Sequence of chain 1.C:
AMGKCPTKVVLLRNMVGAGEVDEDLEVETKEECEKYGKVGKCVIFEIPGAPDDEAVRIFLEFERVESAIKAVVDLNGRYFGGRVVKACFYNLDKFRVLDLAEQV

The protein below binds the small molecule below.
Small molecule (SMILES): C[C@H](N)C(=O)N[C@@H](C)C(=O)N[C@@H](CO)C(=O)N[C@@H](CCCN=C(N)N)C(=O)N[C@@H](CC1=c2ccccc2=NC1)C(=O)N[C@@H](CC(=O)O)C(=O)N[C@@H](CCC(=O)O)C(=O)N[C@@H](C)C(=O)N1CCC[C@H]1C=O

Binding-site contacts:
Ligand atom NE1 contacts residue GLU29 of chain 1.C at 3.1 Å (salt-bridge).
Ligand atom O contacts residue PHE81 of chain 1.C at 3.1 Å.
Ligand atom CG contacts residue GLU29 of chain 1.C at 3.6 Å.
Ligand atom O contacts residue GLY82 of chain 1.C at 2.7 Å (h-bond).
Ligand atom CB contacts residue GLY82 of chain 1.C at 3.6 Å.
Ligand atom N contacts residue TYR80 of chain 1.C at 2.6 Å (h-bond).
Ligand atom CA contacts residue TYR80 of chain 1.C at 3.8 Å (hydrophobic).
Ligand atom CZ3 contacts residue LEU76 of chain 1.C at 3.5 Å (hydrophobic).
Ligand atom CA contacts residue GLU29 of chain 1.C at 3.6 Å.
Ligand atom CH2 contacts residue LEU76 of chain 1.C at 3.5 Å (hydrophobic).
Ligand atom CB contacts residue ARG79 of chain 1.C at 3.7 Å.
Ligand atom CD contacts residue GLY83 of chain 1.C at 3.8 Å.
Ligand atom NE contacts residue PHE81 of chain 1.C at 3.7 Å.
Ligand atom N contacts residue GLU29 of chain 1.C at 3.0 Å (salt-bridge).
Ligand atom CD2 contacts residue PHE81 of chain 1.C at 3.4 Å (hydrophobic).
Ligand atom CD1 contacts residue GLU33 of chain 1.C at 3.5 Å.
Ligand atom CB contacts residue GLY83 of chain 1.C at 3.7 Å.
Ligand atom CD1 contacts residue GLU29 of chain 1.C at 3.8 Å.
Ligand atom CE2 contacts residue GLU33 of chain 1.C at 3.6 Å.
Ligand atom OD2 contacts residue ARG79 of chain 1.C at 3.4 Å.
Ligand atom CG contacts residue GLY83 of chain 1.C at 3.4 Å.
Ligand atom CA contacts residue TYR80 of chain 1.C at 3.3 Å (hydrophobic).
Ligand atom CG contacts residue ARG79 of chain 1.C at 3.6 Å.
Ligand atom NH2 contacts residue GLU29 of chain 1.C at 3.3 Å (salt-bridge).
Ligand atom CB contacts residue GLU29 of chain 1.C at 3.2 Å.
Ligand atom O contacts residue GLY82 of chain 1.C at 3.6 Å.
Ligand atom O contacts residue GLY83 of chain 1.C at 2.6 Å (h-bond).
Ligand atom NH2 contacts residue ASP23 of chain 1.C at 3.0 Å (salt-bridge).
Ligand atom NE1 contacts residue GLU33 of chain 1.C at 3.1 Å.
Ligand atom NE contacts residue GLU29 of chain 1.C at 3.4 Å (salt-bridge).
Ligand atom C contacts residue TYR80 of chain 1.C at 3.6 Å (hydrophobic).
Ligand atom NE1 contacts residue PHE81 of chain 1.C at 3.5 Å.
Ligand atom OD1 contacts residue ARG79 of chain 1.C at 2.8 Å (salt-bridge).
Ligand atom CD contacts residue TYR80 of chain 1.C at 3.6 Å (hydrophobic).
Ligand atom C contacts residue GLY82 of chain 1.C at 3.7 Å.
Ligand atom NH2 contacts residue LEU26 of chain 1.C at 3.8 Å.
Ligand atom CE3 contacts residue ARG79 of chain 1.C at 3.6 Å.
Ligand atom OE1 contacts residue GLY82 of chain 1.C at 3.7 Å.
Ligand atom CE2 contacts residue PHE81 of chain 1.C at 3.5 Å (hydrophobic).
Ligand atom CE3 contacts residue PHE81 of chain 1.C at 3.6 Å (hydrophobic).